Sequence of chain 1.B:
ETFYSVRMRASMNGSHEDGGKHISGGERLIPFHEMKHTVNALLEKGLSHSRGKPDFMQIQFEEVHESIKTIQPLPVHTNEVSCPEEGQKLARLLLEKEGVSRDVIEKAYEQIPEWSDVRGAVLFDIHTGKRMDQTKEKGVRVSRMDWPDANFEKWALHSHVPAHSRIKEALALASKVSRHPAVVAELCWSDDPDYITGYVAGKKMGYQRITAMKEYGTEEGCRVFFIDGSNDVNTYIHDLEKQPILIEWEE

The small molecule below binds the protein below.
Small molecule (SMILES): Nc1ncnc2c1ncn2[C@@H]1O[C@H](COP(=O)(O)OC(=O)CCCCCC(=O)O)[C@@H](O)[C@H]1O

Binding-site contacts:
Ligand atom O5' contacts residue ARG228 of chain 1.B at 3.4 Å (salt-bridge).
Ligand atom C5' contacts residue ASP196 of chain 1.B at 3.2 Å.
Ligand atom O2' contacts residue GLY125 of chain 1.B at 2.6 Å (h-bond).
Ligand atom OAC contacts residue SER195 of chain 1.B at 3.4 Å (h-bond).
Ligand atom O3' contacts residue ASP196 of chain 1.B at 3.2 Å.
Ligand atom N7 contacts residue ARG146 of chain 1.B at 3.2 Å.
Ligand atom OAH contacts residue MG1 of chain 1.I at 2.1 Å.
Ligand atom O2' contacts residue VAL123 of chain 1.B at 2.9 Å (h-bond).
Ligand atom C5' contacts residue PPV1 of chain 1.H at 3.4 Å.
Ligand atom O5' contacts residue PPV1 of chain 1.H at 2.9 Å (h-bond).
Ligand atom O4' contacts residue ARG228 of chain 1.B at 2.9 Å (salt-bridge).
Ligand atom N3 contacts residue GLY125 of chain 1.B at 3.2 Å.
Ligand atom OAE contacts residue ARG214 of chain 1.B at 2.8 Å (salt-bridge).
Ligand atom C2' contacts residue GLY125 of chain 1.B at 3.4 Å.
Ligand atom C8 contacts residue PPV1 of chain 1.H at 3.1 Å.
Ligand atom C2 contacts residue VAL145 of chain 1.B at 3.0 Å (hydrophobic).
Ligand atom OAB contacts residue TYR200 of chain 1.B at 2.6 Å (h-bond).
Ligand atom CAN contacts residue TYR212 of chain 1.B at 3.4 Å (hydrophobic).
Ligand atom OAE contacts residue TYR212 of chain 1.B at 2.7 Å (h-bond).
Ligand atom N6 contacts residue ARG146 of chain 1.B at 3.2 Å (salt-bridge).
Ligand atom PBG contacts residue PPV1 of chain 1.H at 3.1 Å.
Ligand atom N7 contacts residue PPV1 of chain 1.H at 3.4 Å (h-bond).
Ligand atom C2 contacts residue ALA126 of chain 1.B at 3.4 Å (hydrophobic).
Ligand atom OAD contacts residue MG1 of chain 1.J at 2.2 Å.
Ligand atom N1 contacts residue VAL147 of chain 1.B at 2.9 Å (h-bond).
Ligand atom OAH contacts residue PPV1 of chain 1.H at 2.8 Å (h-bond).
Ligand atom N3 contacts residue ALA126 of chain 1.B at 3.3 Å (h-bond).
Ligand atom OAD contacts residue PPV1 of chain 1.H at 3.0 Å (h-bond).
Ligand atom OAD contacts residue ASP196 of chain 1.B at 3.0 Å (salt-bridge).
Ligand atom OAD contacts residue ASP197 of chain 1.B at 3.2 Å (salt-bridge).
Ligand atom C3' contacts residue PPV1 of chain 1.H at 3.2 Å.
Ligand atom PBG contacts residue MG1 of chain 1.J at 3.4 Å.
Ligand atom N6 contacts residue GLU32 of chain 1.B at 2.9 Å (salt-bridge).
Ligand atom O3' contacts residue PPV1 of chain 1.H at 3.2 Å (h-bond).
Ligand atom OAB contacts residue ARG214 of chain 1.B at 2.9 Å (salt-bridge).
Ligand atom OAD contacts residue SER195 of chain 1.B at 2.7 Å (h-bond).
Ligand atom N6 contacts residue VAL147 of chain 1.B at 3.0 Å (h-bond).
Ligand atom C8 contacts residue ARG228 of chain 1.B at 3.4 Å.
Ligand atom C6 contacts residue LEU178 of chain 1.B at 3.4 Å (hydrophobic).
Ligand atom OAC contacts residue ARG171 of chain 1.B at 3.1 Å (salt-bridge).